A small-molecule ligand and the protein it binds are described below.
Small molecule (SMILES): CC(=O)N[C@@H]1[C@@H](O)[C@H](O)[C@@H](CO)O[C@H]1O

Binding-site contacts:
Ligand atom C5 contacts residue ASN276 of chain 1.B at 3.6 Å.
Ligand atom C7 contacts residue ASN276 of chain 1.B at 3.9 Å.
Ligand atom C4 contacts residue ASN276 of chain 1.B at 4.2 Å.
Ligand atom C1 contacts residue ASN276 of chain 1.B at 1.4 Å.
Ligand atom O5 contacts residue ARG551 of chain 1.C at 4.3 Å.
Ligand atom O7 contacts residue ASP274 of chain 1.B at 4.0 Å.
Ligand atom C3 contacts residue ASN276 of chain 1.B at 3.8 Å.
Ligand atom C7 contacts residue ASP274 of chain 1.B at 4.1 Å.
Ligand atom C2 contacts residue ASN276 of chain 1.B at 2.4 Å.
Ligand atom C8 contacts residue ASN276 of chain 1.B at 4.5 Å.
Ligand atom N2 contacts residue ASP274 of chain 1.B at 4.2 Å.
Ligand atom N2 contacts residue ASN276 of chain 1.B at 2.8 Å (h-bond).
Ligand atom O5 contacts residue ASN276 of chain 1.B at 2.4 Å (h-bond).

Sequence of chain 1.B:
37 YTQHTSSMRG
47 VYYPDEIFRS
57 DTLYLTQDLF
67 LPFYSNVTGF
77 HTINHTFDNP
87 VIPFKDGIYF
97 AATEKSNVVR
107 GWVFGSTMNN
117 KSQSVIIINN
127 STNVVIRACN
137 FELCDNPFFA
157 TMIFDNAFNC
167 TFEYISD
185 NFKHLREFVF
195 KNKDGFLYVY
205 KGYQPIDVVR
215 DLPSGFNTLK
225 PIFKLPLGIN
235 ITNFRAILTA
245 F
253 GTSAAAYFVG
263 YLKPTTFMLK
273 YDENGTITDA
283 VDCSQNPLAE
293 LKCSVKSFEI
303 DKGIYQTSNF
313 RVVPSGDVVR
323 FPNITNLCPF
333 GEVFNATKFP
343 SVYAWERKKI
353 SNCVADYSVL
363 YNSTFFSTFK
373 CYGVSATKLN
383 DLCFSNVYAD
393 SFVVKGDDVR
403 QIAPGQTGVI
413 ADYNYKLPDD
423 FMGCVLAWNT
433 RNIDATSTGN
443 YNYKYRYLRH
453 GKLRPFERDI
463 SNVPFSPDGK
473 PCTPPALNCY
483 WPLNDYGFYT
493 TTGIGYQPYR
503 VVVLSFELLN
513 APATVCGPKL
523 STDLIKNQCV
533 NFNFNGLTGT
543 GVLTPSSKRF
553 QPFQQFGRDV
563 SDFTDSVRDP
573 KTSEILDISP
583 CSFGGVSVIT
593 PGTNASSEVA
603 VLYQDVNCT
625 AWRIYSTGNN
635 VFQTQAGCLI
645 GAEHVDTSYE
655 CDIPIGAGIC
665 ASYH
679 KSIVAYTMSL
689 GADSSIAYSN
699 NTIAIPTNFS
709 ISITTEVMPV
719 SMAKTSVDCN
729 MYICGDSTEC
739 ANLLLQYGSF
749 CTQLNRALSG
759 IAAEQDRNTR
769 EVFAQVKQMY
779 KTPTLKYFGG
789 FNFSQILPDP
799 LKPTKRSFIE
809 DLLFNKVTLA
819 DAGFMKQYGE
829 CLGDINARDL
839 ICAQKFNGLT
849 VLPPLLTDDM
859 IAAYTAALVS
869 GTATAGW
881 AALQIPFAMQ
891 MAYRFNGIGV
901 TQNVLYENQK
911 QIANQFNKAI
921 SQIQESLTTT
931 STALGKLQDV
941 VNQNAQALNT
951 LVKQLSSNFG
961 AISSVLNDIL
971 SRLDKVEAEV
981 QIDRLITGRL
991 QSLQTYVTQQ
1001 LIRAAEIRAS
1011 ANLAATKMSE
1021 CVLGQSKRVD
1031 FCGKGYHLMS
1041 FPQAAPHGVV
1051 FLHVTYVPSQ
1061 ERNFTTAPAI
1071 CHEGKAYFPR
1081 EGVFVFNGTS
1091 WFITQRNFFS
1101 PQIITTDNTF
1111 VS

Sequence of chain 1.C:
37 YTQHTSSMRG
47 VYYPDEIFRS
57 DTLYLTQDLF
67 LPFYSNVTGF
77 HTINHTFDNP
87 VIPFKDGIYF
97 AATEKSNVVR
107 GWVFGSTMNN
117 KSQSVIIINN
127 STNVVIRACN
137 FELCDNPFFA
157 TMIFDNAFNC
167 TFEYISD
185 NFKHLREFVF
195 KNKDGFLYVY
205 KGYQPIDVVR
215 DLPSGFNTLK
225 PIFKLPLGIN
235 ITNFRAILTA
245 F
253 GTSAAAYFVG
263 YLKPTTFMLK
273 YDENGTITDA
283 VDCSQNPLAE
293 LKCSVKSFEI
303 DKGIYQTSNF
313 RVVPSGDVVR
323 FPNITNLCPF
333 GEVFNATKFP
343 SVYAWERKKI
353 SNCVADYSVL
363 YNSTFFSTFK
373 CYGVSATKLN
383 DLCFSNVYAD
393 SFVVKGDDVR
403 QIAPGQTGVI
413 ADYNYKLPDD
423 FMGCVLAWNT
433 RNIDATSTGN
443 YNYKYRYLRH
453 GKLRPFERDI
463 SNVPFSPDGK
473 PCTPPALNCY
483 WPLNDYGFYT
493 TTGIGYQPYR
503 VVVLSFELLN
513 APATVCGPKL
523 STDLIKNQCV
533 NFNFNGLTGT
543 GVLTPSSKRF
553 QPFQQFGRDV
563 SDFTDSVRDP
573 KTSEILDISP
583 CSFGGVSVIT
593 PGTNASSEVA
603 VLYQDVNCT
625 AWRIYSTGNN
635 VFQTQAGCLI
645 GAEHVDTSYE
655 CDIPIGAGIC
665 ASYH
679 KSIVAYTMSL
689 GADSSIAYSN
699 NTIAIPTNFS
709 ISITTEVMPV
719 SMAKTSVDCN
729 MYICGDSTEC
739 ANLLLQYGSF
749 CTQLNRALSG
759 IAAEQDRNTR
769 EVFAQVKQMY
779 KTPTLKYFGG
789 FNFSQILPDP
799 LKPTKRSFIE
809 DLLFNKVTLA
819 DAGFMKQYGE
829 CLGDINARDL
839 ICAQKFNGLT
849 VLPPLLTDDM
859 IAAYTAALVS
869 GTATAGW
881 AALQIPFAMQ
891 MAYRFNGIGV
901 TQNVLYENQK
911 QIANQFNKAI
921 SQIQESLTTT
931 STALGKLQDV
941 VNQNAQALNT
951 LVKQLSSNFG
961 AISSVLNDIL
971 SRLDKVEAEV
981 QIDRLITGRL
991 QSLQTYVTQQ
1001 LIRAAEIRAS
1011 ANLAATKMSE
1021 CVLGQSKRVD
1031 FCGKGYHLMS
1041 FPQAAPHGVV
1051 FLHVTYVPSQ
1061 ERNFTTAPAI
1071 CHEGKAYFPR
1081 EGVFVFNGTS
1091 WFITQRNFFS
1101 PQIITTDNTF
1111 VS